Binding-site contacts:
Ligand atom C08 contacts residue PHE170 of chain 1.C at 4.1 Å (hydrophobic).
Ligand atom C13 contacts residue THR305 of chain 1.C at 4.3 Å.
Ligand atom O01 contacts residue ARG303 of chain 1.C at 4.0 Å.
Ligand atom O01 contacts residue THR305 of chain 1.C at 4.3 Å.
Ligand atom C07 contacts residue VAL174 of chain 1.C at 4.3 Å (hydrophobic).
Ligand atom C11 contacts residue CYS304 of chain 1.C at 3.1 Å (hydrophobic).
Ligand atom C13 contacts residue CYS304 of chain 1.C at 1.7 Å (hydrophobic).
Ligand atom C10 contacts residue PHE170 of chain 1.C at 3.5 Å (hydrophobic).
Ligand atom C07 contacts residue TRP177 of chain 1.C at 3.9 Å (hydrophobic).
Ligand atom O01 contacts residue ASN169 of chain 1.C at 3.5 Å (h-bond).
Ligand atom C03 contacts residue VAL174 of chain 1.C at 4.1 Å (hydrophobic).
Ligand atom C10 contacts residue CYS304 of chain 1.C at 4.0 Å (hydrophobic).
Ligand atom O01 contacts residue CYS304 of chain 1.C at 2.5 Å (h-bond).
Ligand atom C10 contacts residue VAL174 of chain 1.C at 4.2 Å (hydrophobic).
Ligand atom C05 contacts residue VAL174 of chain 1.C at 3.7 Å (hydrophobic).
Ligand atom C08 contacts residue VAL174 of chain 1.C at 3.7 Å (hydrophobic).
Ligand atom C06 contacts residue GLU123 of chain 1.C at 3.9 Å.
Ligand atom C09 contacts residue CYS304 of chain 1.C at 4.5 Å (hydrophobic).
Ligand atom C12 contacts residue PHE170 of chain 1.C at 4.3 Å (hydrophobic).
Ligand atom C09 contacts residue VAL174 of chain 1.C at 4.2 Å (hydrophobic).
Ligand atom O01 contacts residue PHE170 of chain 1.C at 3.3 Å.
Ligand atom C03 contacts residue ALA173 of chain 1.C at 3.8 Å (hydrophobic).
Ligand atom C13 contacts residue PHE170 of chain 1.C at 4.2 Å (hydrophobic).
Ligand atom N02 contacts residue VAL174 of chain 1.C at 3.9 Å.
Ligand atom C12 contacts residue CYS304 of chain 1.C at 2.8 Å (hydrophobic).
Ligand atom C06 contacts residue ALA173 of chain 1.C at 4.2 Å (hydrophobic).

Sequence of chain 1.C:
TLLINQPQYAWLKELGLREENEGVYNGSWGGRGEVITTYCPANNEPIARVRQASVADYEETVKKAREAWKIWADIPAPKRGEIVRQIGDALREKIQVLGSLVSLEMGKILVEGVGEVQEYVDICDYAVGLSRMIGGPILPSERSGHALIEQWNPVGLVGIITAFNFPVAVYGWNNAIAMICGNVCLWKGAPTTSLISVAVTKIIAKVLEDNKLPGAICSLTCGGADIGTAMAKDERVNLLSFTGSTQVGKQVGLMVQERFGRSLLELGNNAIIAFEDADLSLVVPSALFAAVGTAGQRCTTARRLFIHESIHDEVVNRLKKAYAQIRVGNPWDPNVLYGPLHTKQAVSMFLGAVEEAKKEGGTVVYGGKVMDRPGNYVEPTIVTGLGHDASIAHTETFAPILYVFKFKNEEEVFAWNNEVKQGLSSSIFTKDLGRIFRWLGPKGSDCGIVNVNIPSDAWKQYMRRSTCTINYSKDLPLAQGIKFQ

This small molecule binds to this protein.
Small molecule (SMILES): CCN(CC)c1ccc(C=O)cc1